Binding-site contacts:
Ligand atom O contacts residue TRP320 of chain 2.A at 4.5 Å.
Ligand atom C contacts residue ALA269 of chain 2.A at 4.3 Å (hydrophobic).
Ligand atom CB contacts residue MET265 of chain 2.A at 3.9 Å (hydrophobic).
Ligand atom CA contacts residue ARG285 of chain 2.A at 4.3 Å.
Ligand atom N contacts residue MET265 of chain 2.A at 2.8 Å (h-bond).
Ligand atom CA contacts residue SER317 of chain 2.A at 4.4 Å.
Ligand atom C contacts residue SER318 of chain 2.A at 3.5 Å.
Ligand atom C contacts residue ARG285 of chain 2.A at 3.7 Å.
Ligand atom O contacts residue ARG285 of chain 2.A at 2.9 Å (salt-bridge).
Ligand atom O contacts residue SER318 of chain 2.A at 2.7 Å (h-bond).
Ligand atom O contacts residue ALA269 of chain 2.A at 3.6 Å.
Ligand atom CB contacts residue SER317 of chain 2.A at 4.2 Å.
Ligand atom OXT contacts residue ARG285 of chain 2.A at 4.0 Å.
Ligand atom CA contacts residue ALA269 of chain 2.A at 4.2 Å (hydrophobic).
Ligand atom OXT contacts residue SER317 of chain 2.A at 3.2 Å.
Ligand atom CB contacts residue ALA269 of chain 2.A at 3.8 Å (hydrophobic).
Ligand atom CA contacts residue MET265 of chain 2.A at 3.6 Å (hydrophobic).
Ligand atom C contacts residue SER317 of chain 2.A at 3.9 Å.
Ligand atom OXT contacts residue SER318 of chain 2.A at 2.8 Å (h-bond).

Sequence of chain 2.A:
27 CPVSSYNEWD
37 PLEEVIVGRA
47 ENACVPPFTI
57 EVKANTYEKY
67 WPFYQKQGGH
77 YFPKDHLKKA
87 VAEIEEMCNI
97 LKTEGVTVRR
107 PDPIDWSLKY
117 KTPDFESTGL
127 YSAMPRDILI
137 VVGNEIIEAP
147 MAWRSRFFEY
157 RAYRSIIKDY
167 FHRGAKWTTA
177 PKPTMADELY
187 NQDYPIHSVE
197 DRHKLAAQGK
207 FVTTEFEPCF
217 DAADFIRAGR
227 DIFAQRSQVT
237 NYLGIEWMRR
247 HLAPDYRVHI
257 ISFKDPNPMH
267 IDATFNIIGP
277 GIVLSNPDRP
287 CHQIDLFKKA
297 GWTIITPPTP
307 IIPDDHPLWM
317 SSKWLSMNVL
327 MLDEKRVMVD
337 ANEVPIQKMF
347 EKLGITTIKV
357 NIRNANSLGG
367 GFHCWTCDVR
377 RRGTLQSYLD

The protein below binds the small molecule below.
Small molecule (SMILES): C[C@H](N)C(=O)O